Sequence of chain 1.A:
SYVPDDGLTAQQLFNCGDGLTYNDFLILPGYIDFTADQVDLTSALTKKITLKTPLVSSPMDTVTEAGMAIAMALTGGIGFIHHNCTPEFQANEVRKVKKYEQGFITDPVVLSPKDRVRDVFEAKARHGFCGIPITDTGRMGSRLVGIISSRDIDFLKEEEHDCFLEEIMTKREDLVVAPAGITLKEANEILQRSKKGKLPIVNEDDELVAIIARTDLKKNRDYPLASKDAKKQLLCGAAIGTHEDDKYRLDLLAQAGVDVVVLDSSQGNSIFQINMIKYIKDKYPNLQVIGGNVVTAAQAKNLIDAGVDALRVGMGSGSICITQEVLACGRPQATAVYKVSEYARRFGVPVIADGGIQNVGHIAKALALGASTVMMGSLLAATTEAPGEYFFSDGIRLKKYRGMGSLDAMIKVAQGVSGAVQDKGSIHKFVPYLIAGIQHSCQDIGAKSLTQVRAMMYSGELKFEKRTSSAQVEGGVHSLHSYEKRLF

Binding-site contacts:
Ligand atom O3' contacts residue ASP369 of chain 1.B at 3.4 Å.
Ligand atom C2' contacts residue ARG327 of chain 1.B at 3.4 Å.
Ligand atom O3P contacts residue SER393 of chain 1.B at 3.1 Å (h-bond).
Ligand atom O3' contacts residue SER73 of chain 1.B at 3.2 Å (h-bond).
Ligand atom O6 contacts residue GLY418 of chain 1.B at 3.1 Å.
Ligand atom O1P contacts residue SER334 of chain 1.B at 2.5 Å (h-bond).
Ligand atom O1P contacts residue SER393 of chain 1.B at 3.1 Å (h-bond).
Ligand atom O2P contacts residue SER334 of chain 1.B at 2.8 Å (h-bond).
Ligand atom N1 contacts residue NAD1 of chain 1.Z at 3.5 Å.
Ligand atom O5' contacts residue GLY370 of chain 1.B at 3.6 Å.
Ligand atom O2' contacts residue ARG327 of chain 1.B at 3.3 Å (salt-bridge).
Ligand atom O3P contacts residue GLY392 of chain 1.B at 2.7 Å (h-bond).
Ligand atom N3 contacts residue CYS336 of chain 1.B at 3.2 Å (h-bond).
Ligand atom O5' contacts residue GLY333 of chain 1.B at 3.3 Å.
Ligand atom C2 contacts residue NAD1 of chain 1.Z at 3.4 Å.
Ligand atom O2P contacts residue GLY333 of chain 1.B at 3.3 Å.
Ligand atom O3' contacts residue ARG327 of chain 1.B at 3.4 Å (salt-bridge).
Ligand atom C8 contacts residue MET75 of chain 1.B at 3.4 Å (hydrophobic).
Ligand atom O2P contacts residue GLY371 of chain 1.B at 3.4 Å (h-bond).
Ligand atom O1P contacts residue ILE335 of chain 1.B at 3.6 Å.
Ligand atom O6 contacts residue MET419 of chain 1.B at 2.8 Å (h-bond).
Ligand atom P contacts residue SER334 of chain 1.B at 3.5 Å.
Ligand atom O1P contacts residue TYR416 of chain 1.B at 2.3 Å (h-bond).
Ligand atom O3' contacts residue MET390 of chain 1.B at 3.7 Å.
Ligand atom C4 contacts residue NAD1 of chain 1.Z at 3.4 Å.
Ligand atom O6 contacts residue GLY420 of chain 1.B at 2.4 Å (h-bond).
Ligand atom O2' contacts residue ASP369 of chain 1.B at 2.7 Å (salt-bridge).
Ligand atom C6 contacts residue GLY420 of chain 1.B at 3.5 Å.
Ligand atom C2 contacts residue GLN446 of chain 1.B at 3.3 Å.
Ligand atom P contacts residue SER393 of chain 1.B at 3.7 Å.
Ligand atom O5' contacts residue SER334 of chain 1.B at 3.6 Å.
Ligand atom O2P contacts residue GLY370 of chain 1.B at 3.4 Å.
Ligand atom C6 contacts residue GLN446 of chain 1.B at 3.7 Å.
Ligand atom C6 contacts residue NAD1 of chain 1.Z at 3.5 Å.
Ligand atom N3 contacts residue NAD1 of chain 1.Z at 3.2 Å (h-bond).
Ligand atom N1 contacts residue GLN446 of chain 1.B at 2.6 Å (h-bond).
Ligand atom O6 contacts residue NAD1 of chain 1.Z at 3.7 Å.
Ligand atom P contacts residue TYR416 of chain 1.B at 3.7 Å.
Ligand atom C2 contacts residue CYS336 of chain 1.B at 3.6 Å (hydrophobic).
Ligand atom C5 contacts residue NAD1 of chain 1.Z at 3.5 Å.

Sequence of chain 1.B:
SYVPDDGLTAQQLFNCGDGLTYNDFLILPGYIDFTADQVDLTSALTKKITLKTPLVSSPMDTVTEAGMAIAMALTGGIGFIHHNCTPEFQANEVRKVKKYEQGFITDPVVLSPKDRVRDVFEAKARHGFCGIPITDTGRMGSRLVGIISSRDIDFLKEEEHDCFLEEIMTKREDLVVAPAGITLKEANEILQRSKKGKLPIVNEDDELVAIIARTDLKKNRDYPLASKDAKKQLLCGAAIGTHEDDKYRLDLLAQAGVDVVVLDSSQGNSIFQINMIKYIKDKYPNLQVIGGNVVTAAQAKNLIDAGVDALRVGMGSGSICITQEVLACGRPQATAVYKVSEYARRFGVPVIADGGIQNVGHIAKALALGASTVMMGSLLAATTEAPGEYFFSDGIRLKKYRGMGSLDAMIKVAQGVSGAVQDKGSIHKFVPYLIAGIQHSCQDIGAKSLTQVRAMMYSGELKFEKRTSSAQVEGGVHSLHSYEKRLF

The protein below binds the small molecule below.
Small molecule (SMILES): O=c1[nH]cnc2c1ncn2[C@@H]1O[C@H](COP(=O)(O)O)[C@@H](O)[C@H]1O